This small molecule binds to this protein.
Small molecule (SMILES): NCC(=O)O

Sequence of chain 4.B:
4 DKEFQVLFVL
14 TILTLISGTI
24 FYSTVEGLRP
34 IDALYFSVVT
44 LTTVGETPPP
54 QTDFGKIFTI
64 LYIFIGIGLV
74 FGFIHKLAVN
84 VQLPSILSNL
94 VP

Binding-site contacts:
Ligand atom N contacts residue PRO33 of chain 4.B at 4.2 Å.
Ligand atom N contacts residue ILE34 of chain 4.B at 3.7 Å.